A protein and the small-molecule ligand that binds it are described below.
Small molecule (SMILES): CCN(CC)CCN1C(=O)CN=C(c2ccccc2F)c2cc(Br)ccc21

Sequence of chain 1.D:
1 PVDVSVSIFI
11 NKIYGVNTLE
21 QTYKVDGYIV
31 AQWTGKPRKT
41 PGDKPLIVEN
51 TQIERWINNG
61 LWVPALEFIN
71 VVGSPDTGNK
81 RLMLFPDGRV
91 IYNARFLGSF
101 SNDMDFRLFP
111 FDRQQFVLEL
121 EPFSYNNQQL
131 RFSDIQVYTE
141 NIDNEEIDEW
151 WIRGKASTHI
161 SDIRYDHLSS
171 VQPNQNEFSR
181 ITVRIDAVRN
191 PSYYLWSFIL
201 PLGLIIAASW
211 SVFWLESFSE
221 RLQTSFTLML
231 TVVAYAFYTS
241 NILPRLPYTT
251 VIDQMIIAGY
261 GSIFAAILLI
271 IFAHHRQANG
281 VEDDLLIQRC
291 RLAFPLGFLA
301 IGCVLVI

Binding-site contacts:
Ligand atom CAC contacts residue TYR165 of chain 1.D at 3.8 Å (hydrophobic).
Ligand atom CAN contacts residue PHE9 of chain 1.C at 4.0 Å (hydrophobic).
Ligand atom CAJ contacts residue TYR165 of chain 1.D at 3.7 Å (hydrophobic).
Ligand atom CAJ contacts residue ILE69 of chain 1.D at 4.1 Å (hydrophobic).
Ligand atom CAT contacts residue SER170 of chain 1.D at 3.5 Å.
Ligand atom CAV contacts residue HIS167 of chain 1.D at 3.5 Å.
Ligand atom O contacts residue VAL30 of chain 1.C at 3.9 Å.
Ligand atom CAS contacts residue HIS167 of chain 1.D at 3.4 Å.
Ligand atom CAT contacts residue HIS167 of chain 1.D at 3.4 Å.
Ligand atom CAV contacts residue PHE9 of chain 1.C at 3.7 Å (hydrophobic).
Ligand atom CAD contacts residue TYR28 of chain 1.C at 3.9 Å (hydrophobic).
Ligand atom CAW contacts residue GLN172 of chain 1.D at 3.5 Å.
Ligand atom CAU contacts residue TYR165 of chain 1.D at 3.9 Å (hydrophobic).
Ligand atom CA contacts residue ASN93 of chain 1.C at 3.4 Å.
Ligand atom C contacts residue VAL30 of chain 1.C at 3.9 Å (hydrophobic).
Ligand atom CA contacts residue PHE9 of chain 1.C at 3.5 Å (hydrophobic).
Ligand atom BR contacts residue GLU140 of chain 1.C at 2.6 Å.
Ligand atom CAC contacts residue TYR28 of chain 1.C at 3.4 Å (hydrophobic).
Ligand atom CAW contacts residue SER170 of chain 1.D at 3.6 Å.
Ligand atom CAX contacts residue GLN172 of chain 1.D at 3.4 Å.
Ligand atom NAR contacts residue SER170 of chain 1.D at 3.9 Å.
Ligand atom CAS contacts residue SER170 of chain 1.D at 3.6 Å.
Ligand atom O contacts residue ARG81 of chain 1.C at 3.9 Å.
Ligand atom CAJ contacts residue GLU121 of chain 1.D at 3.7 Å.
Ligand atom BR contacts residue PHE9 of chain 1.C at 3.7 Å.
Ligand atom CAX contacts residue VAL171 of chain 1.D at 3.7 Å (hydrophobic).
Ligand atom CAY contacts residue PHE9 of chain 1.C at 3.3 Å (hydrophobic).
Ligand atom CAX contacts residue SER170 of chain 1.D at 4.0 Å.
Ligand atom FAA contacts residue TYR28 of chain 1.C at 3.5 Å.
Ligand atom CAZ contacts residue TYR165 of chain 1.D at 3.6 Å (hydrophobic).
Ligand atom CAK contacts residue PHE123 of chain 1.D at 4.0 Å (hydrophobic).
Ligand atom CAZ contacts residue PHE9 of chain 1.C at 3.4 Å (hydrophobic).
Ligand atom CAK contacts residue GLU121 of chain 1.D at 4.0 Å.
Ligand atom CAJ contacts residue TYR28 of chain 1.C at 4.0 Å (hydrophobic).
Ligand atom CAY contacts residue TYR165 of chain 1.D at 3.6 Å (hydrophobic).
Ligand atom N contacts residue ASN93 of chain 1.C at 3.4 Å (h-bond).
Ligand atom CAU contacts residue PHE9 of chain 1.C at 3.7 Å (hydrophobic).
Ligand atom CAZ contacts residue HIS167 of chain 1.D at 3.5 Å.
Ligand atom CA contacts residue VAL30 of chain 1.C at 3.1 Å (hydrophobic).
Ligand atom BR contacts residue TYR165 of chain 1.D at 3.4 Å.

Sequence of chain 1.C:
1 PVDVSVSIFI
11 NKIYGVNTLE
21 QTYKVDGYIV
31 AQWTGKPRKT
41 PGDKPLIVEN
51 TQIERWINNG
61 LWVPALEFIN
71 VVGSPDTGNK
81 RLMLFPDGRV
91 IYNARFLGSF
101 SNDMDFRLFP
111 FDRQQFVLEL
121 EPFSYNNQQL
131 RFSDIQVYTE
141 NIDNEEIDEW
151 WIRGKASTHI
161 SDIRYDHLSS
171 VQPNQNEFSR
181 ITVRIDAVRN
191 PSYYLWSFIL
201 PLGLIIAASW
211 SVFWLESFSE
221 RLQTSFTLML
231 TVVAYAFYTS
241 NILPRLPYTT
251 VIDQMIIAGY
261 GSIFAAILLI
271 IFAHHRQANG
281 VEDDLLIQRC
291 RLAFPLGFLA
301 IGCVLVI